Sequence of chain 2.A:
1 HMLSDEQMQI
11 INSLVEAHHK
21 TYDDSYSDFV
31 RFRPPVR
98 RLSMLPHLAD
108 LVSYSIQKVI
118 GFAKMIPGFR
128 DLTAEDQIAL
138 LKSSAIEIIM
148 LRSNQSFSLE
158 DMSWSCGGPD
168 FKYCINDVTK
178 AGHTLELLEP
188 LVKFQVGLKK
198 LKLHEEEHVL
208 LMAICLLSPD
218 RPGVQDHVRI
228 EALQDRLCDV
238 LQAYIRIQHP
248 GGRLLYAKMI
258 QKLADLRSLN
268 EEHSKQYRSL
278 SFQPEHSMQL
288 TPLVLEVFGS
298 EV

Binding-site contacts:
Ligand atom O9 contacts residue HIS270 of chain 2.A at 2.9 Å (h-bond).
Ligand atom C28 contacts residue SER112 of chain 2.A at 3.0 Å.
Ligand atom O30 contacts residue SER112 of chain 2.A at 3.0 Å (h-bond).
Ligand atom O9 contacts residue HIS180 of chain 2.A at 2.8 Å (h-bond).
Ligand atom O30 contacts residue ARG149 of chain 2.A at 2.8 Å (salt-bridge).
Ligand atom C29 contacts residue SER112 of chain 2.A at 3.9 Å.
Ligand atom C5 contacts residue LEU108 of chain 2.A at 3.7 Å (hydrophobic).
Ligand atom C5 contacts residue LEU105 of chain 2.A at 3.8 Å (hydrophobic).
Ligand atom O33 contacts residue SER150 of chain 2.A at 3.4 Å.
Ligand atom C24 contacts residue SER150 of chain 2.A at 3.5 Å.
Ligand atom O33 contacts residue SER153 of chain 2.A at 2.8 Å (h-bond).
Ligand atom C15 contacts residue HIS270 of chain 2.A at 3.6 Å.
Ligand atom C25 contacts residue SER150 of chain 2.A at 3.6 Å.
Ligand atom C34 contacts residue SER153 of chain 2.A at 3.8 Å.
Ligand atom O33 contacts residue TYR22 of chain 2.A at 3.0 Å (h-bond).
Ligand atom C32 contacts residue TYR22 of chain 2.A at 3.7 Å (hydrophobic).
Ligand atom C22 contacts residue ILE146 of chain 2.A at 3.6 Å (hydrophobic).
Ligand atom C17 contacts residue LEU188 of chain 2.A at 3.9 Å (hydrophobic).
Ligand atom C17 contacts residue VAL175 of chain 2.A at 3.9 Å (hydrophobic).
Ligand atom C7 contacts residue TRP161 of chain 2.A at 3.4 Å (hydrophobic).
Ligand atom C14 contacts residue VAL109 of chain 2.A at 3.5 Å (hydrophobic).
Ligand atom C32 contacts residue SER153 of chain 2.A at 3.6 Å.
Ligand atom C10 contacts residue HIS180 of chain 2.A at 3.6 Å.
Ligand atom C6 contacts residue VAL175 of chain 2.A at 3.9 Å (hydrophobic).
Ligand atom C5 contacts residue TYR170 of chain 2.A at 3.6 Å (hydrophobic).
Ligand atom C13 contacts residue HIS180 of chain 2.A at 3.5 Å.
Ligand atom C21 contacts residue ILE146 of chain 2.A at 3.7 Å (hydrophobic).
Ligand atom C6 contacts residue TRP161 of chain 2.A at 3.8 Å (hydrophobic).
Ligand atom C34 contacts residue CYS163 of chain 2.A at 3.6 Å (hydrophobic).
Ligand atom C11 contacts residue LEU277 of chain 2.A at 3.7 Å (hydrophobic).
Ligand atom C32 contacts residue TYR26 of chain 2.A at 3.8 Å (hydrophobic).
Ligand atom C21 contacts residue MET147 of chain 2.A at 3.6 Å (hydrophobic).
Ligand atom C27 contacts residue SER112 of chain 2.A at 3.8 Å.
Ligand atom C29 contacts residue ARG149 of chain 2.A at 4.0 Å.
Ligand atom C28 contacts residue ILE146 of chain 2.A at 3.5 Å (hydrophobic).
Ligand atom C15 contacts residue HIS180 of chain 2.A at 3.5 Å.
Ligand atom C26 contacts residue SER150 of chain 2.A at 3.8 Å.
Ligand atom C11 contacts residue LEU102 of chain 2.A at 3.8 Å (hydrophobic).
Ligand atom C16 contacts residue HIS180 of chain 2.A at 3.7 Å.
Ligand atom C16 contacts residue VAL175 of chain 2.A at 3.7 Å (hydrophobic).

A small-molecule ligand and the protein it binds are described below.
Small molecule (SMILES): C=C1/C(=C\C=C(/CCC)c2cccc(CCCCCC(C)(C)O)c2)C[C@@H](O)C[C@@H]1O